A small-molecule ligand and the protein it binds are described below.
Small molecule (SMILES): CCCCCCCCCCC[C@@H](O)CC(=O)N[C@@H]1[C@@H](OC(=O)C[C@H](O)CCCCCCCCCCC)[C@H](OP(=O)(O)O)[C@@H](CO)O[C@H]1O

Binding-site contacts:
Ligand atom C29 contacts residue MYR1 of chain 1.W at 3.8 Å.
Ligand atom C37 contacts residue ILE99 of chain 1.C at 3.6 Å (hydrophobic).
Ligand atom O44 contacts residue DAO1 of chain 1.V at 1.4 Å.
Ligand atom C36 contacts residue MYR1 of chain 1.W at 3.7 Å.
Ligand atom C23 contacts residue LP51 of chain 1.U at 3.9 Å.
Ligand atom O44 contacts residue MYR1 of chain 1.W at 3.8 Å.
Ligand atom N2 contacts residue SER102 of chain 1.C at 2.8 Å (h-bond).
Ligand atom C8 contacts residue LP51 of chain 1.U at 3.7 Å.
Ligand atom O42 contacts residue SER102 of chain 1.C at 3.2 Å (h-bond).
Ligand atom C7 contacts residue MYR1 of chain 1.W at 3.8 Å.
Ligand atom C35 contacts residue VAL43 of chain 1.C at 3.9 Å (hydrophobic).
Ligand atom C2 contacts residue SER102 of chain 1.C at 3.3 Å.
Ligand atom C16 contacts residue DAO1 of chain 1.V at 2.8 Å.
Ligand atom C2 contacts residue LP51 of chain 1.U at 3.0 Å.
Ligand atom C32 contacts residue TYR84 of chain 1.C at 3.7 Å (hydrophobic).
Ligand atom C17 contacts residue DAO1 of chain 1.V at 3.7 Å.
Ligand atom O43 contacts residue MYR1 of chain 1.W at 1.4 Å.
Ligand atom C1 contacts residue LP51 of chain 1.U at 1.6 Å.
Ligand atom P45 contacts residue LYS238 of chain 1.D at 3.3 Å.
Ligand atom C24 contacts residue ILE34 of chain 1.C at 3.6 Å (hydrophobic).
Ligand atom C5 contacts residue LP51 of chain 1.U at 3.6 Å.
Ligand atom C8 contacts residue DAO1 of chain 1.V at 3.6 Å.
Ligand atom O5 contacts residue LP51 of chain 1.U at 2.4 Å (h-bond).
Ligand atom C30 contacts residue TYR84 of chain 1.C at 3.8 Å (hydrophobic).
Ligand atom C31 contacts residue MYR1 of chain 1.W at 3.7 Å.
Ligand atom C28 contacts residue MYR1 of chain 1.W at 3.8 Å.
Ligand atom O7 contacts residue MYR1 of chain 1.W at 3.0 Å.
Ligand atom C29 contacts residue PRO100 of chain 1.C at 3.7 Å (hydrophobic).
Ligand atom C22 contacts residue VAL43 of chain 1.C at 3.9 Å (hydrophobic).
Ligand atom C24 contacts residue VAL43 of chain 1.C at 3.9 Å (hydrophobic).
Ligand atom O46 contacts residue LYS238 of chain 1.D at 2.8 Å (salt-bridge).
Ligand atom C3 contacts residue SER102 of chain 1.C at 3.2 Å.
Ligand atom O48 contacts residue LYS238 of chain 1.D at 3.2 Å (salt-bridge).
Ligand atom C38 contacts residue MYR1 of chain 1.W at 3.9 Å.
Ligand atom N2 contacts residue LP51 of chain 1.U at 3.2 Å (h-bond).
Ligand atom C20 contacts residue MYR1 of chain 1.W at 3.9 Å.
Ligand atom C1 contacts residue SER102 of chain 1.C at 3.5 Å.
Ligand atom C16 contacts residue MYR1 of chain 1.W at 3.9 Å.
Ligand atom O42 contacts residue PHE101 of chain 1.C at 3.5 Å.
Ligand atom C30 contacts residue MYR1 of chain 1.W at 2.8 Å.

Sequence of chain 1.D:
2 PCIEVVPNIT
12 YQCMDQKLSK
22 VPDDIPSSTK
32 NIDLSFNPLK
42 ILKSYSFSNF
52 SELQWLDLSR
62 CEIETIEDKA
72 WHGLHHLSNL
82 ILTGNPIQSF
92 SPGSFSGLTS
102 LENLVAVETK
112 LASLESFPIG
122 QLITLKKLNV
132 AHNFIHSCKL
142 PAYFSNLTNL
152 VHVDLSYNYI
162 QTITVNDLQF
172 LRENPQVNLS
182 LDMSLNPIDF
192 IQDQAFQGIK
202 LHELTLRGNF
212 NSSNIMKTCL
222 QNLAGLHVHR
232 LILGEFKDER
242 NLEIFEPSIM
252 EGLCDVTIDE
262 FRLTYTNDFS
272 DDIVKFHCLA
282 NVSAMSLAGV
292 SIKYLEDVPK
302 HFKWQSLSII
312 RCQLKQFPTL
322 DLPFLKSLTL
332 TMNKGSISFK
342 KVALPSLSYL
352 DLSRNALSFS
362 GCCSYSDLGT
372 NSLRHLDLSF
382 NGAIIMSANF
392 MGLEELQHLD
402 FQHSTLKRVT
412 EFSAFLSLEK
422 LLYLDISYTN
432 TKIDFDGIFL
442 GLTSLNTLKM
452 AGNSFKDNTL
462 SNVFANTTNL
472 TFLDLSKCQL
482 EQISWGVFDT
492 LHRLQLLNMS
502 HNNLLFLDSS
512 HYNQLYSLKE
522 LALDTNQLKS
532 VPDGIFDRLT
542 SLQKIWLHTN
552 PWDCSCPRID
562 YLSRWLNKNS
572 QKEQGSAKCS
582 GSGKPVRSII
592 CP

Sequence of chain 1.C:
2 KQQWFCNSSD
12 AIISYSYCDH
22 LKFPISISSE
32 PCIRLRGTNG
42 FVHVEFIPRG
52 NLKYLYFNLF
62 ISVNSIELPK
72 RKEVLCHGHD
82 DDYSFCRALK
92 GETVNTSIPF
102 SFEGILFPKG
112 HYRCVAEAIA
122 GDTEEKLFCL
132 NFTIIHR